Binding-site contacts:
Ligand atom C8 contacts residue PHE268 of chain 1.E at 3.8 Å (hydrophobic).
Ligand atom O5 contacts residue ASN415 of chain 1.E at 2.4 Å (h-bond).
Ligand atom C8 contacts residue ILE419 of chain 1.E at 4.4 Å (hydrophobic).
Ligand atom N2 contacts residue ASN415 of chain 1.E at 2.9 Å (h-bond).
Ligand atom C7 contacts residue ASN415 of chain 1.E at 3.4 Å.
Ligand atom C8 contacts residue TRP577 of chain 1.E at 3.6 Å (hydrophobic).
Ligand atom O7 contacts residue ASN415 of chain 1.E at 3.4 Å (h-bond).
Ligand atom C5 contacts residue ASN415 of chain 1.E at 3.7 Å.
Ligand atom C4 contacts residue ASN415 of chain 1.E at 4.2 Å.
Ligand atom C3 contacts residue ASN415 of chain 1.E at 3.8 Å.
Ligand atom C8 contacts residue GLU416 of chain 1.E at 4.3 Å.
Ligand atom C8 contacts residue ASN415 of chain 1.E at 4.5 Å.
Ligand atom C1 contacts residue ASN415 of chain 1.E at 1.4 Å.
Ligand atom C2 contacts residue ASN415 of chain 1.E at 2.5 Å.
Ligand atom O7 contacts residue TRP577 of chain 1.E at 4.4 Å.

Sequence of chain 1.E:
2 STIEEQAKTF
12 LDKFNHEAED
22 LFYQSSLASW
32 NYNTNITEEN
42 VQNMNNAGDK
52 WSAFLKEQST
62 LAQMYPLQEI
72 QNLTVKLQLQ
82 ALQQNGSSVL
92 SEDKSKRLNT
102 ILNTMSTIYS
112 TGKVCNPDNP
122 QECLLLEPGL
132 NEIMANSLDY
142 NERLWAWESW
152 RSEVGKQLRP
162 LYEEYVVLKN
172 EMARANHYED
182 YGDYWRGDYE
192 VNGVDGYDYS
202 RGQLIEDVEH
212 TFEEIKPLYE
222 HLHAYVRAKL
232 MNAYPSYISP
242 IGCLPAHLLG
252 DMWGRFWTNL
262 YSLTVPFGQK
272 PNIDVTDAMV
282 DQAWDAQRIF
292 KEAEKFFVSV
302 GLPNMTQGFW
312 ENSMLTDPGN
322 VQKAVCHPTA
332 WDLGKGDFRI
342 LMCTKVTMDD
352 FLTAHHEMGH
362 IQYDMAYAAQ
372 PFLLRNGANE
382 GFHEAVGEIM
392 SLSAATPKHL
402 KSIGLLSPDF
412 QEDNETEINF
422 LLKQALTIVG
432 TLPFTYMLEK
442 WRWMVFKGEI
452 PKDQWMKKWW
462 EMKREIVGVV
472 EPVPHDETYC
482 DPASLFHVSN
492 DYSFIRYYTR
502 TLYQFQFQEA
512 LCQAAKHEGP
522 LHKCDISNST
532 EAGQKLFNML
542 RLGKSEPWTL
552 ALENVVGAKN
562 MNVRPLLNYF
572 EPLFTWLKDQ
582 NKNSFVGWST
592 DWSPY

A protein and the small-molecule ligand that binds it are described below.
Small molecule (SMILES): CC(=O)N[C@@H]1[C@@H](O)[C@H](O)[C@@H](CO)O[C@H]1O